Sequence of chain 1.A:
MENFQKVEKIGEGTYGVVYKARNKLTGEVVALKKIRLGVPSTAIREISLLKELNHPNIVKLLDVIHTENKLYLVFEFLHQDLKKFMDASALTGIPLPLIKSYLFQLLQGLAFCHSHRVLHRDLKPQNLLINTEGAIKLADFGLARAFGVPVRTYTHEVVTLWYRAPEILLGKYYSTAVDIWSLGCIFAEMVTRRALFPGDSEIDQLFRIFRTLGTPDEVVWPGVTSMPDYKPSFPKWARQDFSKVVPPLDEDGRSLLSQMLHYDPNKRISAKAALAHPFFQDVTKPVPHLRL

The small molecule below binds the protein below.
Small molecule (SMILES): CN[C@@H]1C[C@H]2O[C@@](C)([C@@H]1OC)n1c3ccccc3c3c4c(c5c6ccccc6n2c5c31)C(=O)NC4

Binding-site contacts:
Ligand atom O4 contacts residue GLY19 of chain 1.A at 3.4 Å.
Ligand atom C4 contacts residue LEU91 of chain 1.A at 3.4 Å (hydrophobic).
Ligand atom C14 contacts residue PHE88 of chain 1.A at 3.7 Å (hydrophobic).
Ligand atom C24 contacts residue ASP94 of chain 1.A at 3.6 Å.
Ligand atom C15 contacts residue ASP153 of chain 1.A at 3.1 Å.
Ligand atom C17 contacts residue VAL26 of chain 1.A at 3.5 Å (hydrophobic).
Ligand atom O5 contacts residue PHE90 of chain 1.A at 3.3 Å.
Ligand atom O5 contacts residue GLU89 of chain 1.A at 3.7 Å.
Ligand atom C8 contacts residue ALA39 of chain 1.A at 3.5 Å (hydrophobic).
Ligand atom C8 contacts residue LEU91 of chain 1.A at 3.7 Å (hydrophobic).
Ligand atom C16 contacts residue ASP153 of chain 1.A at 3.6 Å.
Ligand atom C13 contacts residue PHE88 of chain 1.A at 3.6 Å (hydrophobic).
Ligand atom C10 contacts residue ALA39 of chain 1.A at 3.7 Å (hydrophobic).
Ligand atom C9 contacts residue PHE88 of chain 1.A at 3.6 Å (hydrophobic).
Ligand atom C8 contacts residue LEU142 of chain 1.A at 3.4 Å (hydrophobic).
Ligand atom C27 contacts residue GLN139 of chain 1.A at 3.1 Å.
Ligand atom C25 contacts residue ILE18 of chain 1.A at 3.4 Å (hydrophobic).
Ligand atom C26 contacts residue GLY21 of chain 1.A at 3.8 Å.
Ligand atom C15 contacts residue LYS41 of chain 1.A at 3.3 Å.
Ligand atom C14 contacts residue EDO1 of chain 1.E at 3.7 Å.
Ligand atom O4 contacts residue ILE18 of chain 1.A at 3.6 Å.
Ligand atom C8 contacts residue GLU89 of chain 1.A at 3.6 Å.
Ligand atom N1 contacts residue GLU89 of chain 1.A at 2.8 Å (salt-bridge).
Ligand atom N1 contacts residue ALA39 of chain 1.A at 3.3 Å.
Ligand atom C14 contacts residue ASP153 of chain 1.A at 3.6 Å.
Ligand atom C3 contacts residue HIS92 of chain 1.A at 3.7 Å.
Ligand atom C3 contacts residue LEU91 of chain 1.A at 3.6 Å (hydrophobic).
Ligand atom C6 contacts residue ILE18 of chain 1.A at 3.8 Å (hydrophobic).
Ligand atom C9 contacts residue ALA39 of chain 1.A at 3.5 Å (hydrophobic).
Ligand atom C10 contacts residue LEU142 of chain 1.A at 3.6 Å (hydrophobic).
Ligand atom C5 contacts residue ILE18 of chain 1.A at 3.6 Å (hydrophobic).
Ligand atom C7 contacts residue LEU142 of chain 1.A at 3.4 Å (hydrophobic).
Ligand atom C26 contacts residue VAL26 of chain 1.A at 3.7 Å (hydrophobic).
Ligand atom C16 contacts residue VAL26 of chain 1.A at 3.6 Å (hydrophobic).
Ligand atom C27 contacts residue ASN140 of chain 1.A at 3.7 Å.
Ligand atom O5 contacts residue LEU91 of chain 1.A at 2.5 Å (h-bond).
Ligand atom O6 contacts residue GLN139 of chain 1.A at 3.3 Å (h-bond).
Ligand atom C28 contacts residue GLN139 of chain 1.A at 3.7 Å.
Ligand atom N4 contacts residue GLN139 of chain 1.A at 3.0 Å (h-bond).
Ligand atom N1 contacts residue LEU142 of chain 1.A at 3.6 Å.